This protein binds this small molecule.
Small molecule (SMILES): CC(=O)N[C@H]1[C@H](O[C@H]2[C@H](O)[C@@H](NC(C)=O)CO[C@@H]2CO)O[C@H](CO)[C@@H](O)[C@@H]1O

Sequence of chain 1.G:
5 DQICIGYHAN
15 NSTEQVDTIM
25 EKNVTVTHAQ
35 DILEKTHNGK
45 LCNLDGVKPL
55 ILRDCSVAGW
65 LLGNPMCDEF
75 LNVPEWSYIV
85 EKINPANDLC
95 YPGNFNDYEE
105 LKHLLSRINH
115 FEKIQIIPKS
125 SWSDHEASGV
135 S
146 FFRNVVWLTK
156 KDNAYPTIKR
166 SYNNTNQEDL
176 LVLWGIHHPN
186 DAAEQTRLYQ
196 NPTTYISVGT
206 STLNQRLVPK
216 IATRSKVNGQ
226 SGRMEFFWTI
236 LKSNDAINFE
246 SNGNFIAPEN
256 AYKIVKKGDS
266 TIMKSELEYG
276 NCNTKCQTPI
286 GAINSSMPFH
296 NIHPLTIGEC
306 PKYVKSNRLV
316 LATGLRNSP

Sequence of chain 2.G:
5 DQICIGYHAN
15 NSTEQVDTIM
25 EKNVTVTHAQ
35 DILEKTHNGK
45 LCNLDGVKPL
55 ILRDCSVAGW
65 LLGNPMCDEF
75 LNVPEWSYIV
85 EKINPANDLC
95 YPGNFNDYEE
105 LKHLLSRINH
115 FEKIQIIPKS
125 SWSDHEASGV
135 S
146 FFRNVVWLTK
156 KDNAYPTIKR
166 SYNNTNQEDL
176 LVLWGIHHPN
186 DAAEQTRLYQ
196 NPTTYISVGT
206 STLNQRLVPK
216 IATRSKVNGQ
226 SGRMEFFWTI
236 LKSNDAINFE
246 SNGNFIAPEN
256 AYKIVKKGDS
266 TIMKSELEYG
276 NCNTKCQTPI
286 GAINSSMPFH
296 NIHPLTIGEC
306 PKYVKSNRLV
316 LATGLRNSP

Binding-site contacts:
Ligand atom C2 contacts residue ASN168 of chain 1.G at 2.6 Å.
Ligand atom C8 contacts residue ALA241 of chain 1.G at 3.4 Å (hydrophobic).
Ligand atom C7 contacts residue ASN168 of chain 1.G at 3.6 Å.
Ligand atom O5 contacts residue ASN168 of chain 1.G at 2.3 Å (h-bond).
Ligand atom C2 contacts residue ASN239 of chain 1.G at 4.2 Å.
Ligand atom O7 contacts residue ASN168 of chain 1.G at 4.1 Å.
Ligand atom C8 contacts residue ASN168 of chain 1.G at 4.0 Å.
Ligand atom O7 contacts residue ALA241 of chain 1.G at 4.4 Å.
Ligand atom C8 contacts residue ASP240 of chain 1.G at 4.0 Å.
Ligand atom C8 contacts residue ASN239 of chain 1.G at 3.9 Å.
Ligand atom C3 contacts residue ASN168 of chain 1.G at 3.9 Å.
Ligand atom C5 contacts residue ASN168 of chain 1.G at 3.6 Å.
Ligand atom O3 contacts residue ASN239 of chain 1.G at 4.1 Å.
Ligand atom C5 contacts residue ASN239 of chain 1.G at 4.0 Å.
Ligand atom N2 contacts residue ASN168 of chain 1.G at 3.0 Å (h-bond).
Ligand atom C8 contacts residue SER220 of chain 2.G at 3.7 Å.
Ligand atom C7 contacts residue ASN239 of chain 1.G at 4.1 Å.
Ligand atom O5 contacts residue ASN239 of chain 1.G at 4.5 Å.
Ligand atom C3 contacts residue ASN239 of chain 1.G at 3.7 Å.
Ligand atom C1 contacts residue ASN168 of chain 1.G at 1.4 Å.
Ligand atom C7 contacts residue ALA241 of chain 1.G at 4.0 Å (hydrophobic).
Ligand atom N2 contacts residue ASN239 of chain 1.G at 3.3 Å (h-bond).
Ligand atom C1 contacts residue ASN239 of chain 1.G at 4.3 Å.
Ligand atom C4 contacts residue ASN239 of chain 1.G at 4.3 Å.
Ligand atom O4 contacts residue ASN239 of chain 1.G at 4.3 Å.
Ligand atom C4 contacts residue ASN168 of chain 1.G at 4.2 Å.